Binding-site contacts:
Ligand atom OE1 contacts residue ASP29 of chain 1.B at 3.1 Å (salt-bridge).
Ligand atom CE contacts residue PRO81 of chain 1.A at 3.4 Å (hydrophobic).
Ligand atom CB contacts residue ASP30 of chain 1.A at 2.6 Å.
Ligand atom CE contacts residue VAL82 of chain 1.B at 3.4 Å (hydrophobic).
Ligand atom CG2 contacts residue ALA28 of chain 1.A at 3.5 Å (hydrophobic).
Ligand atom CB contacts residue GLY27 of chain 1.A at 3.2 Å.
Ligand atom CA contacts residue ASP29 of chain 1.B at 3.5 Å.
Ligand atom CG contacts residue GLY27 of chain 1.A at 3.5 Å.
Ligand atom CG contacts residue ARG8 of chain 1.A at 3.5 Å.
Ligand atom N contacts residue ASP29 of chain 1.B at 3.0 Å (salt-bridge).
Ligand atom CA contacts residue GLY27 of chain 1.B at 3.4 Å.
Ligand atom OE1 contacts residue ALA28 of chain 1.B at 3.4 Å.
Ligand atom O contacts residue GLY48 of chain 1.B at 3.3 Å (h-bond).
Ligand atom O contacts residue GLY27 of chain 1.A at 3.5 Å (h-bond).
Ligand atom CA contacts residue ASP29 of chain 1.A at 3.5 Å.
Ligand atom CB contacts residue ASN25 of chain 1.B at 3.3 Å.
Ligand atom O contacts residue ALA28 of chain 1.B at 3.3 Å.
Ligand atom NE2 contacts residue ASP30 of chain 1.B at 2.9 Å (salt-bridge).
Ligand atom N contacts residue GLY48 of chain 1.A at 2.9 Å (h-bond).
Ligand atom O contacts residue GLY49 of chain 1.B at 3.5 Å.
Ligand atom C contacts residue ASN25 of chain 1.B at 3.5 Å.
Ligand atom C contacts residue ASP29 of chain 1.A at 3.5 Å.
Ligand atom O contacts residue ASP29 of chain 1.A at 3.3 Å (salt-bridge).
Ligand atom N contacts residue GLY48 of chain 1.B at 2.9 Å (h-bond).
Ligand atom O contacts residue GLY27 of chain 1.B at 3.5 Å (h-bond).
Ligand atom N contacts residue ASP29 of chain 1.A at 2.7 Å (salt-bridge).
Ligand atom CA contacts residue GLY48 of chain 1.A at 3.5 Å.
Ligand atom CB contacts residue ILE50 of chain 1.B at 3.2 Å (hydrophobic).
Ligand atom CA contacts residue ASP30 of chain 1.B at 3.1 Å.
Ligand atom OG1 contacts residue ASP29 of chain 1.A at 3.4 Å (salt-bridge).
Ligand atom O contacts residue ASN25 of chain 1.B at 2.5 Å (h-bond).
Ligand atom NH1 contacts residue PRO81 of chain 1.A at 2.7 Å.
Ligand atom CG contacts residue VAL82 of chain 1.B at 3.5 Å (hydrophobic).
Ligand atom OE1 contacts residue ASP30 of chain 1.B at 2.7 Å (salt-bridge).
Ligand atom CA contacts residue GLY27 of chain 1.A at 3.5 Å.
Ligand atom N contacts residue GLY27 of chain 1.A at 2.9 Å (h-bond).
Ligand atom CG2 contacts residue ILE50 of chain 1.B at 3.4 Å (hydrophobic).
Ligand atom N contacts residue GLY27 of chain 1.B at 2.9 Å (h-bond).
Ligand atom O contacts residue ASP29 of chain 1.B at 3.1 Å (salt-bridge).
Ligand atom OG1 contacts residue ARG8 of chain 1.B at 2.9 Å (salt-bridge).

Sequence of chain 1.A:
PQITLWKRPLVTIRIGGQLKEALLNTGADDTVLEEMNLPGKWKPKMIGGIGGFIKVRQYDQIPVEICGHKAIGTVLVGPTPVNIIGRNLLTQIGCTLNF

A small-molecule ligand and the protein it binds are described below.
Small molecule (SMILES): CC[C@H](C)[C@H](NC(=O)[C@@H](NC(=O)[C@H](C)N)[C@@H](C)O)C(=O)N[C@@H](CCSC)C(=O)N[C@@H](CCSC)C(=O)N[C@@H](CCC(N)=O)C(=O)N[C@@H](CCCN=C(N)N)C(=O)NCC=O

Sequence of chain 1.B:
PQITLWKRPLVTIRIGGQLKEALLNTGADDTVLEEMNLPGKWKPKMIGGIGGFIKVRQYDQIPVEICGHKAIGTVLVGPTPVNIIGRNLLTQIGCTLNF